Sequence of chain 1.A:
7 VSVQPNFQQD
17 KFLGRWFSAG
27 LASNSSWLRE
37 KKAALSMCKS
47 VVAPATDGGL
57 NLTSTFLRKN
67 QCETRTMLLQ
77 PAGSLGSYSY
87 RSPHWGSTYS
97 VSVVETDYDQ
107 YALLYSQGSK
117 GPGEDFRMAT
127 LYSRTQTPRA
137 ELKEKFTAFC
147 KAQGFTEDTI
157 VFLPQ

Binding-site contacts:
Ligand atom C20 contacts residue SER46 of chain 1.A at 3.5 Å.
Ligand atom C10 contacts residue SCN1 of chain 1.D at 3.4 Å.
Ligand atom O2 contacts residue SER88 of chain 1.A at 2.9 Å (h-bond).
Ligand atom C9 contacts residue SCN1 of chain 1.D at 4.2 Å.
Ligand atom O5 contacts residue LEU41 of chain 1.A at 4.3 Å.
Ligand atom C2 contacts residue TRP91 of chain 1.A at 3.0 Å (hydrophobic).
Ligand atom C20 contacts residue SER24 of chain 1.A at 3.4 Å.
Ligand atom C17 contacts residue SER60 of chain 1.A at 4.2 Å.
Ligand atom C3 contacts residue TRP91 of chain 1.A at 3.5 Å (hydrophobic).
Ligand atom C20 contacts residue SER60 of chain 1.A at 4.1 Å.
Ligand atom C14 contacts residue PHE62 of chain 1.A at 4.4 Å (hydrophobic).
Ligand atom C15 contacts residue SER60 of chain 1.A at 4.3 Å.
Ligand atom O1 contacts residue TYR86 of chain 1.A at 3.5 Å (h-bond).
Ligand atom C19 contacts residue TYR128 of chain 1.A at 4.1 Å (hydrophobic).
Ligand atom C18 contacts residue SER60 of chain 1.A at 3.8 Å.
Ligand atom C20 contacts residue TYR128 of chain 1.A at 3.5 Å (hydrophobic).
Ligand atom O2 contacts residue TRP91 of chain 1.A at 4.3 Å.
Ligand atom O3 contacts residue PHE62 of chain 1.A at 4.3 Å.
Ligand atom C4 contacts residue TRP91 of chain 1.A at 4.5 Å (hydrophobic).
Ligand atom O3 contacts residue SER60 of chain 1.A at 3.2 Å.
Ligand atom O3 contacts residue ARG71 of chain 1.A at 4.2 Å.
Ligand atom C1 contacts residue TYR86 of chain 1.A at 3.6 Å (hydrophobic).
Ligand atom C11 contacts residue PHE62 of chain 1.A at 4.1 Å (hydrophobic).
Ligand atom C2 contacts residue SER88 of chain 1.A at 3.8 Å.
Ligand atom C1 contacts residue SER88 of chain 1.A at 3.7 Å.
Ligand atom C19 contacts residue SER24 of chain 1.A at 4.3 Å.
Ligand atom C1 contacts residue TRP91 of chain 1.A at 4.1 Å (hydrophobic).
Ligand atom O2 contacts residue TYR86 of chain 1.A at 2.9 Å (h-bond).
Ligand atom C18 contacts residue MET73 of chain 1.A at 4.5 Å (hydrophobic).
Ligand atom C13 contacts residue PHE62 of chain 1.A at 4.5 Å (hydrophobic).

A protein and the small-molecule ligand that binds it are described below.
Small molecule (SMILES): CCCCC[C@H](O)/C=C/[C@H]1[C@H]2CO[C@H](C2)[C@@H]1C/C=C/CCCC(=O)O